Binding-site contacts:
Ligand atom C7P contacts residue PHE434 of chain 2.B at 3.6 Å (hydrophobic).
Ligand atom C13 contacts residue PHE294 of chain 2.B at 3.6 Å (hydrophobic).
Ligand atom C4' contacts residue HIS224 of chain 2.B at 3.3 Å.
Ligand atom N8P contacts residue PHE434 of chain 2.B at 3.5 Å.
Ligand atom OAL contacts residue ARG256 of chain 2.B at 3.2 Å (salt-bridge).
Ligand atom O2' contacts residue LYS240 of chain 2.B at 3.2 Å (salt-bridge).
Ligand atom OAD contacts residue GLY236 of chain 2.B at 3.5 Å.
Ligand atom O5A contacts residue TYR227 of chain 2.B at 2.6 Å (h-bond).
Ligand atom OAK contacts residue ILE327 of chain 2.B at 3.0 Å (h-bond).
Ligand atom OAL contacts residue GLY298 of chain 2.B at 3.5 Å.
Ligand atom CAG contacts residue ILE326 of chain 2.B at 3.3 Å (hydrophobic).
Ligand atom N6A contacts residue ILE237 of chain 2.B at 3.0 Å (h-bond).
Ligand atom O3' contacts residue HIS224 of chain 2.B at 3.2 Å (h-bond).
Ligand atom C3' contacts residue HIS224 of chain 2.B at 3.4 Å.
Ligand atom OAK contacts residue GLN418 of chain 2.B at 3.2 Å (h-bond).
Ligand atom N1A contacts residue ALA190 of chain 2.B at 3.4 Å.
Ligand atom OAD contacts residue GLY298 of chain 2.B at 3.0 Å (h-bond).
Ligand atom OAD contacts residue ILE237 of chain 2.B at 2.9 Å (h-bond).
Ligand atom N4P contacts residue LEU239 of chain 2.B at 3.6 Å.
Ligand atom OAK contacts residue GLY329 of chain 2.B at 2.9 Å (h-bond).
Ligand atom OAL contacts residue GLU191 of chain 2.B at 2.6 Å (salt-bridge).
Ligand atom OAD contacts residue GLY297 of chain 2.B at 3.6 Å.
Ligand atom N4P contacts residue ALA235 of chain 2.B at 3.0 Å (h-bond).
Ligand atom CAE contacts residue ILE237 of chain 2.B at 3.5 Å (hydrophobic).
Ligand atom C2A contacts residue ASN238 of chain 2.B at 3.6 Å.
Ligand atom O2A contacts residue ARG226 of chain 2.B at 3.1 Å (salt-bridge).
Ligand atom O9A contacts residue LYS240 of chain 2.B at 2.9 Å (salt-bridge).
Ligand atom C2A contacts residue ALA190 of chain 2.B at 3.5 Å (hydrophobic).
Ligand atom C6P contacts residue ALA235 of chain 2.B at 3.5 Å (hydrophobic).
Ligand atom NAA contacts residue OXY1 of chain 2.G at 3.1 Å (h-bond).
Ligand atom N1A contacts residue LEU239 of chain 2.B at 3.4 Å (h-bond).
Ligand atom N1A contacts residue ASN238 of chain 2.B at 3.5 Å.
Ligand atom CAB contacts residue ILE237 of chain 2.B at 3.6 Å (hydrophobic).
Ligand atom O8A contacts residue HIS224 of chain 2.B at 3.4 Å (h-bond).
Ligand atom CAH contacts residue ILE327 of chain 2.B at 3.5 Å (hydrophobic).
Ligand atom C5' contacts residue HIS224 of chain 2.B at 3.6 Å.
Ligand atom C5P contacts residue LEU239 of chain 2.B at 3.5 Å (hydrophobic).
Ligand atom N6A contacts residue ALA235 of chain 2.B at 3.6 Å.
Ligand atom CAG contacts residue ILE327 of chain 2.B at 3.2 Å (hydrophobic).
Ligand atom CAH contacts residue GLY329 of chain 2.B at 3.6 Å.

A small-molecule ligand and the protein it binds are described below.
Small molecule (SMILES): CC(C)(CO[P](=O)(O)O[P](=O)(O)OC[C@H]1O[C@@H](n2cnc3c(N)ncnc32)[C@H](O)[C@@H]1OP(=O)(O)O)[C@@H](O)C(=O)NCCC(=O)NCCNC(=O)Cc1cc(O)cc(O)c1

Sequence of chain 2.B:
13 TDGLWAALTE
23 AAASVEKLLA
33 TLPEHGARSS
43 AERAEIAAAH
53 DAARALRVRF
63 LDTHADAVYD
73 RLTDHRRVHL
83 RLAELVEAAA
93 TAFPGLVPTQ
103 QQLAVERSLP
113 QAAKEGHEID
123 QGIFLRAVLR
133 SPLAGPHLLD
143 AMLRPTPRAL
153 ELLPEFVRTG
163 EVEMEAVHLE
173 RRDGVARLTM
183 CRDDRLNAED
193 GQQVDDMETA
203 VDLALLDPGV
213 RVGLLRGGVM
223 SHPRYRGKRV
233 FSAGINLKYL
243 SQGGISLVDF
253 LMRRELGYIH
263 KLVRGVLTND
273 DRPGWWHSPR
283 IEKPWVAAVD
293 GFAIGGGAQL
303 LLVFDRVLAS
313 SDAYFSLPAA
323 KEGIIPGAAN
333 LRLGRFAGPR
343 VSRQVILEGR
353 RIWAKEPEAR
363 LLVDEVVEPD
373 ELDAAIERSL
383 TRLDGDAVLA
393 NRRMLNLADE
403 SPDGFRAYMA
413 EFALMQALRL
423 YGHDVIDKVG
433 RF